Sequence of chain 1.C:
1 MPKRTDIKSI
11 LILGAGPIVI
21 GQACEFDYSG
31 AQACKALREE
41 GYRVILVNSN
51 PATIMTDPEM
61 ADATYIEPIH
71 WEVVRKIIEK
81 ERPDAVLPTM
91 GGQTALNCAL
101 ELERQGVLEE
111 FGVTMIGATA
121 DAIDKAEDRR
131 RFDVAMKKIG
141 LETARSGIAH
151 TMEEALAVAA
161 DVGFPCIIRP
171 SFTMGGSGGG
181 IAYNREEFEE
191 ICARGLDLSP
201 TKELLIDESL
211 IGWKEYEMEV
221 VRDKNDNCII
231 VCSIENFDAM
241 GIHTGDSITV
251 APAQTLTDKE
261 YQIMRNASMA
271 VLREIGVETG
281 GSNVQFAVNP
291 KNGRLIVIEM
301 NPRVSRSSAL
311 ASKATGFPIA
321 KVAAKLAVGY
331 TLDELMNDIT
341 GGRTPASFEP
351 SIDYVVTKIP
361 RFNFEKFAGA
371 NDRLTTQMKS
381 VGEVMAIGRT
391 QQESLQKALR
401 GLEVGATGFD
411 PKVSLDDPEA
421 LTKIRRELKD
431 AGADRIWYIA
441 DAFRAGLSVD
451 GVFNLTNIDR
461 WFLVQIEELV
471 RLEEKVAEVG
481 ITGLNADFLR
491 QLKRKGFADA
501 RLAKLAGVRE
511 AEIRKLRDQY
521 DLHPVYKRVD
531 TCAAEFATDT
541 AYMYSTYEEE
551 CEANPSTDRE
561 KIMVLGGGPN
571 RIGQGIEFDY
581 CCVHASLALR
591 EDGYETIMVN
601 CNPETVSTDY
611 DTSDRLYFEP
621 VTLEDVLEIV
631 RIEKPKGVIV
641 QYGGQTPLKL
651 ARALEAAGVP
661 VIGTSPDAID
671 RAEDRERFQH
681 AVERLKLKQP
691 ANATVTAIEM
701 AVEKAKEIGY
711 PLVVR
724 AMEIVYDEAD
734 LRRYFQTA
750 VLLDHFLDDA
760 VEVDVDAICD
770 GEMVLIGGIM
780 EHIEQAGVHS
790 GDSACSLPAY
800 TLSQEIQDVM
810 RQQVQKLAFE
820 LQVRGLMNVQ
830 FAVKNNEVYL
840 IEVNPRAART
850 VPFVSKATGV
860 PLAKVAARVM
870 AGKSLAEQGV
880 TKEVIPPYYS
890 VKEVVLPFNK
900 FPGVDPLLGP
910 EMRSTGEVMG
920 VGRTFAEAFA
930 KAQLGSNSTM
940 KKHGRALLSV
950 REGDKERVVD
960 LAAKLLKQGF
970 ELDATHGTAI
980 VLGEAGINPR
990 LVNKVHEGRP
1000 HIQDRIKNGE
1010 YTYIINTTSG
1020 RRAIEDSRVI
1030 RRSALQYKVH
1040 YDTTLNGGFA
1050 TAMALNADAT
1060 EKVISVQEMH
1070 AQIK

A small-molecule ligand and the protein it binds are described below.
Small molecule (SMILES): NC(=O)CC[C@H](N)C(=O)O

Binding-site contacts:
Ligand atom N contacts residue SER948 of chain 1.C at 3.9 Å.
Ligand atom N contacts residue SER1026 of chain 1.C at 4.3 Å.
Ligand atom CD contacts residue PO41 of chain 1.RA at 3.7 Å.
Ligand atom CG contacts residue SER948 of chain 1.C at 3.8 Å.
Ligand atom OE1 contacts residue SER1026 of chain 1.C at 3.7 Å.
Ligand atom O contacts residue SER1026 of chain 1.C at 4.0 Å.
Ligand atom NE2 contacts residue THR1016 of chain 1.C at 3.1 Å (h-bond).
Ligand atom OE1 contacts residue SER948 of chain 1.C at 4.1 Å.
Ligand atom O contacts residue ALA1022 of chain 1.C at 4.5 Å.
Ligand atom CD contacts residue SER948 of chain 1.C at 3.8 Å.
Ligand atom OE1 contacts residue THR1017 of chain 1.C at 2.9 Å (h-bond).
Ligand atom OE1 contacts residue ASN1015 of chain 1.C at 3.1 Å (h-bond).
Ligand atom CD contacts residue THR1016 of chain 1.C at 3.7 Å.
Ligand atom OXT contacts residue ASP1025 of chain 1.C at 3.4 Å (salt-bridge).
Ligand atom NE2 contacts residue THR1017 of chain 1.C at 4.2 Å.
Ligand atom C contacts residue ASP1025 of chain 1.C at 3.7 Å.
Ligand atom CG contacts residue PO41 of chain 1.RA at 2.9 Å.
Ligand atom CA contacts residue SER1026 of chain 1.C at 3.5 Å.
Ligand atom CD contacts residue THR1017 of chain 1.C at 3.8 Å.
Ligand atom CA contacts residue ILE1029 of chain 1.C at 4.3 Å (hydrophobic).
Ligand atom N contacts residue PO41 of chain 1.RA at 4.4 Å.
Ligand atom NE2 contacts residue PO41 of chain 1.RA at 3.6 Å (h-bond).
Ligand atom CD contacts residue ASN1015 of chain 1.C at 4.1 Å.
Ligand atom NE2 contacts residue ARG950 of chain 1.C at 4.0 Å.
Ligand atom CB contacts residue PO41 of chain 1.RA at 4.2 Å.
Ligand atom NE2 contacts residue SER948 of chain 1.C at 4.1 Å.
Ligand atom OXT contacts residue HIS995 of chain 1.C at 4.3 Å.
Ligand atom OXT contacts residue LYS993 of chain 1.C at 4.1 Å.
Ligand atom N contacts residue ILE1029 of chain 1.C at 3.6 Å.
Ligand atom N contacts residue LYS993 of chain 1.C at 3.9 Å.
Ligand atom O contacts residue ASP1025 of chain 1.C at 3.5 Å.
Ligand atom C contacts residue SER1026 of chain 1.C at 3.9 Å.
Ligand atom NE2 contacts residue VAL949 of chain 1.C at 3.4 Å (h-bond).
Ligand atom OXT contacts residue SER1026 of chain 1.C at 4.3 Å.
Ligand atom OE1 contacts residue THR1016 of chain 1.C at 3.5 Å (h-bond).
Ligand atom CB contacts residue SER1026 of chain 1.C at 3.9 Å.